Binding-site contacts:
Ligand atom N7 contacts residue LYS154 of chain 1.B at 3.3 Å.
Ligand atom O2' contacts residue LEU44 of chain 1.B at 3.0 Å.
Ligand atom O1G contacts residue SER190 of chain 1.B at 2.7 Å (h-bond).
Ligand atom C3' contacts residue GLN158 of chain 1.B at 3.7 Å.
Ligand atom PG contacts residue SER190 of chain 1.B at 3.7 Å.
Ligand atom O2' contacts residue GLY152 of chain 1.B at 2.4 Å (h-bond).
Ligand atom N1 contacts residue ASP179 of chain 1.B at 3.6 Å (salt-bridge).
Ligand atom N7 contacts residue LEU189 of chain 1.B at 3.2 Å (h-bond).
Ligand atom N1 contacts residue GLY181 of chain 1.B at 3.0 Å (h-bond).
Ligand atom C2 contacts residue ASP179 of chain 1.B at 3.5 Å.
Ligand atom C3' contacts residue ASP155 of chain 1.B at 3.7 Å.
Ligand atom C2' contacts residue GLY152 of chain 1.B at 3.3 Å.
Ligand atom PG contacts residue SER191 of chain 1.B at 3.6 Å.
Ligand atom O2B contacts residue HIS38 of chain 1.B at 3.1 Å (h-bond).
Ligand atom PA contacts residue HIS41 of chain 1.B at 3.8 Å.
Ligand atom N3 contacts residue GLY40 of chain 1.B at 3.5 Å (h-bond).
Ligand atom C6 contacts residue GLY181 of chain 1.B at 3.7 Å.
Ligand atom O1G contacts residue ARG192 of chain 1.B at 3.6 Å (salt-bridge).
Ligand atom N6 contacts residue THR180 of chain 1.B at 3.4 Å.
Ligand atom C6 contacts residue LEU189 of chain 1.B at 3.6 Å (hydrophobic).
Ligand atom O3G contacts residue ARG192 of chain 1.B at 3.2 Å (salt-bridge).
Ligand atom N1 contacts residue THR180 of chain 1.B at 3.2 Å.
Ligand atom N6 contacts residue GLY181 of chain 1.B at 3.1 Å (h-bond).
Ligand atom O2A contacts residue GLY35 of chain 1.B at 3.8 Å.
Ligand atom O2G contacts residue SER190 of chain 1.B at 3.6 Å.
Ligand atom O2' contacts residue PHE151 of chain 1.B at 3.4 Å.
Ligand atom O2A contacts residue MET34 of chain 1.B at 3.6 Å (h-bond).
Ligand atom C5 contacts residue LEU189 of chain 1.B at 3.7 Å (hydrophobic).
Ligand atom O3A contacts residue HIS41 of chain 1.B at 3.0 Å (h-bond).
Ligand atom O2G contacts residue ARG192 of chain 1.B at 3.3 Å.
Ligand atom O1G contacts residue LYS154 of chain 1.B at 3.1 Å (salt-bridge).
Ligand atom C2 contacts residue GLY40 of chain 1.B at 3.8 Å.
Ligand atom O2G contacts residue SER191 of chain 1.B at 2.5 Å (h-bond).
Ligand atom O3' contacts residue GLY152 of chain 1.B at 3.7 Å.
Ligand atom N6 contacts residue LEU189 of chain 1.B at 2.8 Å (h-bond).
Ligand atom O1B contacts residue ASP155 of chain 1.B at 3.3 Å (salt-bridge).
Ligand atom PG contacts residue ARG192 of chain 1.B at 3.8 Å.
Ligand atom O2B contacts residue SER191 of chain 1.B at 3.8 Å.
Ligand atom O2A contacts residue HIS41 of chain 1.B at 3.5 Å.
Ligand atom O3' contacts residue GLN158 of chain 1.B at 3.3 Å (h-bond).

Sequence of chain 1.B:
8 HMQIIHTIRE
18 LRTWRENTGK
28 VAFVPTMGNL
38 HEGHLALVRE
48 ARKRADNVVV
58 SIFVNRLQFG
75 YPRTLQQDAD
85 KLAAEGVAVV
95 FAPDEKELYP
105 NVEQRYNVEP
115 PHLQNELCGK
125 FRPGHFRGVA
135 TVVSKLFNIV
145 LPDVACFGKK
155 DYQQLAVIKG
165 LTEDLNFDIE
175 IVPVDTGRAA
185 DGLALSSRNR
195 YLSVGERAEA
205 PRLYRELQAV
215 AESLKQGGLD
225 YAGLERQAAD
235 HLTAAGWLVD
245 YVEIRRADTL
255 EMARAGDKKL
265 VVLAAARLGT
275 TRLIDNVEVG

The protein below binds the small molecule below.
Small molecule (SMILES): Nc1ncnc2c1ncn2[C@@H]1O[C@H](CO[P](=O)(O)O[P](=O)(O)NP(=O)(O)O)[C@@H](O)[C@H]1O